Sequence of chain 1.A:
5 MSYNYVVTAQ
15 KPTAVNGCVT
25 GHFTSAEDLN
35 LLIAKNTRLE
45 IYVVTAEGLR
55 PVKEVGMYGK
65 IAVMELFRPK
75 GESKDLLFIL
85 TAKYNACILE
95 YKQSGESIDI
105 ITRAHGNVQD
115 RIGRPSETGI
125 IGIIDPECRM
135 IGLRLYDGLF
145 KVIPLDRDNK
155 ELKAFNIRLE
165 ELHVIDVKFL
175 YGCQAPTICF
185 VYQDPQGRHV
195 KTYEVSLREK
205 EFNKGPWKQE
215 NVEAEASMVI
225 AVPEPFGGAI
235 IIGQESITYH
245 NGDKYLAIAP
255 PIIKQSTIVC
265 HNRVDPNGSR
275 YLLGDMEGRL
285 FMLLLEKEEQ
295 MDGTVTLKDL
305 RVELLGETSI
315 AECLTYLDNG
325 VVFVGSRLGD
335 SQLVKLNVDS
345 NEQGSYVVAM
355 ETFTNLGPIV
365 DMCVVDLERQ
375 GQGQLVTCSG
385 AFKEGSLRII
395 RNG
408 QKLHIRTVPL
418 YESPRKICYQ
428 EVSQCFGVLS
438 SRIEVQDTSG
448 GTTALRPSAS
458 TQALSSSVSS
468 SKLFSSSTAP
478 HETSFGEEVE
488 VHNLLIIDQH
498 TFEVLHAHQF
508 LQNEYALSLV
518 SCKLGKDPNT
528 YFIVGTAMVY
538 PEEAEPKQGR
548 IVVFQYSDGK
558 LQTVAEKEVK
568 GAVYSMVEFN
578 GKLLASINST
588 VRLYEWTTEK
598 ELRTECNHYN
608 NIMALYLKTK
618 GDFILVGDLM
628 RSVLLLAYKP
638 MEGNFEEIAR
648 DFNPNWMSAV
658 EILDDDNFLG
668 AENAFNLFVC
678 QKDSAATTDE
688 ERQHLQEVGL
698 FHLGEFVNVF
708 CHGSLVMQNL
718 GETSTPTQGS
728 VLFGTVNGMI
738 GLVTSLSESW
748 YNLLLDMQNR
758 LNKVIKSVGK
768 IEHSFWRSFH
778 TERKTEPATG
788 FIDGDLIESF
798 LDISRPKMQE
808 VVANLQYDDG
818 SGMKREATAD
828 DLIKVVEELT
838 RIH

A small-molecule ligand and the protein it binds are described below.
Small molecule (SMILES): CC[C@H](CO)Nc1nc(NCc2ccc(-c3ccccn3)c(=O)[nH]2)c2ncn(C(C)C)c2n1

Binding-site contacts:
Ligand atom C11 contacts residue ARG628 of chain 1.A at 3.7 Å.
Ligand atom N6 contacts residue LEU158 of chain 1.B at 3.3 Å.
Ligand atom O1 contacts residue TYR107 of chain 1.B at 2.8 Å (h-bond).
Ligand atom C11 contacts residue ILE25 of chain 1.B at 3.4 Å (hydrophobic).
Ligand atom C4 contacts residue ALA46 of chain 1.B at 3.4 Å (hydrophobic).
Ligand atom O1 contacts residue ASP109 of chain 1.B at 2.8 Å (salt-bridge).
Ligand atom C15 contacts residue ARG628 of chain 1.A at 3.4 Å.
Ligand atom C12 contacts residue ARG628 of chain 1.A at 3.6 Å.
Ligand atom C23 contacts residue VAL33 of chain 1.B at 3.4 Å (hydrophobic).
Ligand atom N5 contacts residue ASN607 of chain 1.A at 3.7 Å.
Ligand atom C18 contacts residue ARG628 of chain 1.A at 3.6 Å.
Ligand atom C3 contacts residue ALA46 of chain 1.B at 3.6 Å (hydrophobic).
Ligand atom C7 contacts residue LEU158 of chain 1.B at 3.6 Å (hydrophobic).
Ligand atom N5 contacts residue ILE609 of chain 1.A at 3.6 Å.
Ligand atom C3 contacts residue LYS48 of chain 1.B at 3.5 Å.
Ligand atom N4 contacts residue ASP109 of chain 1.B at 3.2 Å (salt-bridge).
Ligand atom C17 contacts residue ASN607 of chain 1.A at 3.2 Å.
Ligand atom C14 contacts residue ILE25 of chain 1.B at 3.6 Å (hydrophobic).
Ligand atom O2 contacts residue SER155 of chain 1.B at 3.2 Å (h-bond).
Ligand atom C18 contacts residue TYR107 of chain 1.B at 3.5 Å (hydrophobic).
Ligand atom C5 contacts residue LEU158 of chain 1.B at 3.5 Å (hydrophobic).
Ligand atom C18 contacts residue ASP109 of chain 1.B at 3.4 Å.
Ligand atom C13 contacts residue ARG628 of chain 1.A at 3.7 Å.
Ligand atom N3 contacts residue MET108 of chain 1.B at 3.3 Å (h-bond).
Ligand atom C3 contacts residue PHE105 of chain 1.B at 3.4 Å (hydrophobic).
Ligand atom N4 contacts residue ARG628 of chain 1.A at 3.7 Å.
Ligand atom C4 contacts residue GLU106 of chain 1.B at 3.2 Å.
Ligand atom C16 contacts residue ASN607 of chain 1.A at 3.3 Å.
Ligand atom N4 contacts residue MET108 of chain 1.B at 3.1 Å (h-bond).
Ligand atom C6 contacts residue LEU158 of chain 1.B at 3.4 Å (hydrophobic).
Ligand atom C16 contacts residue ARG647 of chain 1.A at 3.6 Å.
Ligand atom C9 contacts residue MET108 of chain 1.B at 3.7 Å (hydrophobic).
Ligand atom C15 contacts residue ARG647 of chain 1.A at 3.7 Å.
Ligand atom C12 contacts residue ILE25 of chain 1.B at 3.7 Å (hydrophobic).
Ligand atom N2 contacts residue MET108 of chain 1.B at 3.4 Å (h-bond).
Ligand atom C1 contacts residue PHE105 of chain 1.B at 3.5 Å (hydrophobic).
Ligand atom C8 contacts residue MET108 of chain 1.B at 3.5 Å (hydrophobic).
Ligand atom C14 contacts residue ARG628 of chain 1.A at 3.4 Å.
Ligand atom N2 contacts residue GLU106 of chain 1.B at 3.6 Å (salt-bridge).
Ligand atom O1 contacts residue ILE609 of chain 1.A at 3.2 Å.

Sequence of chain 1.B:
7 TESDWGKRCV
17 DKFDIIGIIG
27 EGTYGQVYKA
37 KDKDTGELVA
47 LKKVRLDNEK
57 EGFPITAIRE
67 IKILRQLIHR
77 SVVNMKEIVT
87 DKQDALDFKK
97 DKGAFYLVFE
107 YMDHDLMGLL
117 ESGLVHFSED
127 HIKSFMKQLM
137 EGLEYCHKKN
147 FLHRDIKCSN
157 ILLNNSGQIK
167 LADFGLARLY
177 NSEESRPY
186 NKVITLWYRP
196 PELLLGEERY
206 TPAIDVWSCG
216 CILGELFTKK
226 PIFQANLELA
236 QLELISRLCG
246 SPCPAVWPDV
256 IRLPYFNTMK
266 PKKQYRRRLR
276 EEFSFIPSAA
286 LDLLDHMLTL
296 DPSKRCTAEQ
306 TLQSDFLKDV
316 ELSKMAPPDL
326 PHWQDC